Sequence of chain 2.B:
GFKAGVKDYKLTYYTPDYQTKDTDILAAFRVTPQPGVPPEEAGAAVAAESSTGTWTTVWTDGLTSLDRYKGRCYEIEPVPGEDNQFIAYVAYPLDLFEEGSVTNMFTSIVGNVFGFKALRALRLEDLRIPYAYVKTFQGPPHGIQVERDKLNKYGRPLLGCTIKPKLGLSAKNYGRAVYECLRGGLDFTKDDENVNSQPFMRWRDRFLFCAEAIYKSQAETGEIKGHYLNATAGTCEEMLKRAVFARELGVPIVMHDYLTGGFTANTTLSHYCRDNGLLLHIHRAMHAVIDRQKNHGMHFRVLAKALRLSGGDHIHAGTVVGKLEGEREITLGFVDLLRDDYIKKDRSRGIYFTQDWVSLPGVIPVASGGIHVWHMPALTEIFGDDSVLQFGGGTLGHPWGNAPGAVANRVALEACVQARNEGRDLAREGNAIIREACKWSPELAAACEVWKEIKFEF

This small molecule binds to this protein.
Small molecule (SMILES): O=C(COP(=O)(O)O)[C@H](O)[C@H](O)COP(=O)(O)O

Binding-site contacts:
Ligand atom O5 contacts residue LEU335 of chain 1.A at 3.2 Å.
Ligand atom O3P contacts residue LYS334 of chain 1.A at 3.5 Å (salt-bridge).
Ligand atom O2 contacts residue ASP203 of chain 1.A at 3.3 Å (salt-bridge).
Ligand atom O1P contacts residue TRP66 of chain 2.B at 3.5 Å.
Ligand atom O1P contacts residue LYS175 of chain 1.A at 3.9 Å.
Ligand atom O4P contacts residue ARG295 of chain 1.A at 2.7 Å (salt-bridge).
Ligand atom P2 contacts residue ARG295 of chain 1.A at 3.6 Å.
Ligand atom P2 contacts residue HIS327 of chain 1.A at 3.7 Å.
Ligand atom O4P contacts residue LEU335 of chain 1.A at 3.5 Å.
Ligand atom C3 contacts residue SER379 of chain 1.A at 3.4 Å.
Ligand atom C4 contacts residue ASN123 of chain 2.B at 3.7 Å.
Ligand atom C4 contacts residue HIS294 of chain 1.A at 3.2 Å.
Ligand atom O6P contacts residue ARG295 of chain 1.A at 3.1 Å (salt-bridge).
Ligand atom O4 contacts residue GLU204 of chain 1.A at 3.1 Å (salt-bridge).
Ligand atom O5 contacts residue HIS294 of chain 1.A at 3.5 Å.
Ligand atom O3P contacts residue GLY380 of chain 1.A at 3.7 Å.
Ligand atom O5P contacts residue HIS327 of chain 1.A at 2.4 Å (h-bond).
Ligand atom O6P contacts residue HIS294 of chain 1.A at 3.8 Å.
Ligand atom O4 contacts residue ASN123 of chain 2.B at 2.4 Å (h-bond).
Ligand atom C5 contacts residue LEU335 of chain 1.A at 3.5 Å (hydrophobic).
Ligand atom O5 contacts residue ASN123 of chain 2.B at 3.6 Å.
Ligand atom C5 contacts residue SER379 of chain 1.A at 3.8 Å.
Ligand atom O1P contacts residue GLY404 of chain 1.A at 3.0 Å (h-bond).
Ligand atom P1 contacts residue GLY403 of chain 1.A at 3.8 Å.
Ligand atom O2P contacts residue GLY404 of chain 1.A at 3.8 Å.
Ligand atom C1 contacts residue LYS334 of chain 1.A at 3.0 Å.
Ligand atom O5P contacts residue SER379 of chain 1.A at 3.7 Å.
Ligand atom O3 contacts residue THR173 of chain 1.A at 3.7 Å.
Ligand atom O2P contacts residue GLY403 of chain 1.A at 2.6 Å (h-bond).
Ligand atom O4 contacts residue HIS294 of chain 1.A at 3.6 Å.
Ligand atom P1 contacts residue TRP66 of chain 2.B at 3.9 Å.
Ligand atom O2P contacts residue PHE402 of chain 1.A at 3.8 Å.
Ligand atom O2 contacts residue LYS177 of chain 1.A at 3.4 Å (salt-bridge).
Ligand atom O3 contacts residue SER379 of chain 1.A at 2.4 Å (h-bond).
Ligand atom O3P contacts residue TRP66 of chain 2.B at 3.4 Å.
Ligand atom C5 contacts residue HIS294 of chain 1.A at 3.8 Å.
Ligand atom O1P contacts residue GLY403 of chain 1.A at 3.5 Å.
Ligand atom O5P contacts residue HIS294 of chain 1.A at 3.8 Å.
Ligand atom O1P contacts residue THR65 of chain 2.B at 3.0 Å (h-bond).
Ligand atom O3P contacts residue GLY381 of chain 1.A at 2.7 Å (h-bond).

Sequence of chain 1.A:
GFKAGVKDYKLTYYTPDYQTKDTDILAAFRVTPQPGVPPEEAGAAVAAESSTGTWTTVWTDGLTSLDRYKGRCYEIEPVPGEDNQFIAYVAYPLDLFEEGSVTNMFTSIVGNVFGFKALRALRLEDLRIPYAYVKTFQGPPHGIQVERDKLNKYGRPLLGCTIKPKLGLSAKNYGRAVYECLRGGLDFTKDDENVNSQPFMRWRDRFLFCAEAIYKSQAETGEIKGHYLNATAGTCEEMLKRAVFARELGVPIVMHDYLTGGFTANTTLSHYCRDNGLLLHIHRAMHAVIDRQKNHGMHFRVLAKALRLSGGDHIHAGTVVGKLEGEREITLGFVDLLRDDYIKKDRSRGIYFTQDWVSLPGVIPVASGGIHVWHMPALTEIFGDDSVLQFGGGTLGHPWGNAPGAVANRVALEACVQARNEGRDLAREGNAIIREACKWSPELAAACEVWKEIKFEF